Sequence of chain 46.A:
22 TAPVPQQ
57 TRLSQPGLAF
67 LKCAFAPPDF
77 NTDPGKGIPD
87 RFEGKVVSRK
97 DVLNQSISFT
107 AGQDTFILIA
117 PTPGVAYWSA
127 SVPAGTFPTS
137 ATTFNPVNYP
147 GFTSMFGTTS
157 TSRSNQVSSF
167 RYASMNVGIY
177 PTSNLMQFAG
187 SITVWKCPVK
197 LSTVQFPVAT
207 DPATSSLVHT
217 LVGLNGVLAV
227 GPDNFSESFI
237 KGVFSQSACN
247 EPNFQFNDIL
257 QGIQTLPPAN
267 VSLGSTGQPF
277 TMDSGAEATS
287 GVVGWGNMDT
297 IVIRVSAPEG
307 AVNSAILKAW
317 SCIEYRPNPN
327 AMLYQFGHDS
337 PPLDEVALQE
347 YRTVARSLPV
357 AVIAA

The protein below binds the small molecule below.
Small molecule (SMILES): CC[C@H](C)[C@@H](C=O)NC(=O)[C@H](CO)NC(=O)[C@H](CCCCN)NC(=O)[C@@H](N)C(C)C

Binding-site contacts:
Ligand atom CD1 contacts residue THR349 of chain 46.A at 4.4 Å.
Ligand atom CG2 contacts residue PHE71 of chain 46.A at 4.0 Å (hydrophobic).